Binding-site contacts:
Ligand atom N contacts residue SER871 of chain 27.X at 3.6 Å.
Ligand atom OG contacts residue ARG46 of chain 27.V at 3.2 Å.
Ligand atom N contacts residue ARG666 of chain 27.X at 3.4 Å.
Ligand atom O contacts residue ASN43 of chain 27.V at 3.6 Å.
Ligand atom CG contacts residue GLY667 of chain 27.X at 3.7 Å.
Ligand atom N contacts residue ARG666 of chain 27.X at 3.4 Å (salt-bridge).
Ligand atom N contacts residue ALA874 of chain 27.X at 3.8 Å.
Ligand atom CG2 contacts residue TYR636 of chain 27.X at 3.8 Å (hydrophobic).
Ligand atom OD1 contacts residue GLY667 of chain 27.X at 3.3 Å (h-bond).
Ligand atom CA contacts residue ARG666 of chain 27.X at 3.6 Å.
Ligand atom OG contacts residue PHE45 of chain 27.V at 3.3 Å (h-bond).
Ligand atom CG contacts residue GLU911 of chain 27.X at 3.5 Å.
Ligand atom ND2 contacts residue THR49 of chain 27.V at 3.9 Å.
Ligand atom CB contacts residue ALA874 of chain 27.X at 3.9 Å (hydrophobic).
Ligand atom CD1 contacts residue ARG33 of chain 27.V at 3.8 Å.
Ligand atom CG contacts residue ASN634 of chain 27.X at 3.9 Å.
Ligand atom OD2 contacts residue PRO864 of chain 27.X at 3.6 Å.
Ligand atom N contacts residue GLY42 of chain 27.V at 3.5 Å (h-bond).
Ligand atom O contacts residue ALA874 of chain 27.X at 3.7 Å.
Ligand atom O contacts residue GLY42 of chain 27.V at 3.5 Å.
Ligand atom CD1 contacts residue SER21 of chain 27.V at 3.4 Å.
Ligand atom OD2 contacts residue GLU911 of chain 27.X at 3.4 Å (salt-bridge).
Ligand atom C contacts residue ASN634 of chain 27.X at 3.8 Å.
Ligand atom CE1 contacts residue ARG46 of chain 27.V at 3.7 Å.
Ligand atom CB contacts residue GLY42 of chain 27.V at 3.7 Å.
Ligand atom CB contacts residue GLU911 of chain 27.X at 3.6 Å.
Ligand atom N contacts residue ARG46 of chain 27.V at 3.9 Å.
Ligand atom OD2 contacts residue GLY667 of chain 27.X at 3.7 Å.
Ligand atom CD2 contacts residue ALA20 of chain 27.V at 3.8 Å (hydrophobic).
Ligand atom O contacts residue ASN634 of chain 27.X at 3.0 Å (h-bond).
Ligand atom CD1 contacts residue ARG46 of chain 27.V at 3.9 Å.
Ligand atom CB contacts residue ASN47 of chain 27.V at 3.7 Å.
Ligand atom N contacts residue GLY873 of chain 27.X at 3.8 Å.
Ligand atom CB contacts residue PHE913 of chain 27.X at 3.9 Å (hydrophobic).
Ligand atom CB contacts residue ARG666 of chain 27.X at 3.9 Å.
Ligand atom C contacts residue ARG666 of chain 27.X at 3.7 Å.
Ligand atom OD1 contacts residue ASN634 of chain 27.X at 3.2 Å (h-bond).
Ligand atom O contacts residue ARG46 of chain 27.V at 3.9 Å.
Ligand atom CD1 contacts residue ARG666 of chain 27.X at 3.9 Å.
Ligand atom OD1 contacts residue ARG666 of chain 27.X at 3.7 Å.

Sequence of chain 27.V:
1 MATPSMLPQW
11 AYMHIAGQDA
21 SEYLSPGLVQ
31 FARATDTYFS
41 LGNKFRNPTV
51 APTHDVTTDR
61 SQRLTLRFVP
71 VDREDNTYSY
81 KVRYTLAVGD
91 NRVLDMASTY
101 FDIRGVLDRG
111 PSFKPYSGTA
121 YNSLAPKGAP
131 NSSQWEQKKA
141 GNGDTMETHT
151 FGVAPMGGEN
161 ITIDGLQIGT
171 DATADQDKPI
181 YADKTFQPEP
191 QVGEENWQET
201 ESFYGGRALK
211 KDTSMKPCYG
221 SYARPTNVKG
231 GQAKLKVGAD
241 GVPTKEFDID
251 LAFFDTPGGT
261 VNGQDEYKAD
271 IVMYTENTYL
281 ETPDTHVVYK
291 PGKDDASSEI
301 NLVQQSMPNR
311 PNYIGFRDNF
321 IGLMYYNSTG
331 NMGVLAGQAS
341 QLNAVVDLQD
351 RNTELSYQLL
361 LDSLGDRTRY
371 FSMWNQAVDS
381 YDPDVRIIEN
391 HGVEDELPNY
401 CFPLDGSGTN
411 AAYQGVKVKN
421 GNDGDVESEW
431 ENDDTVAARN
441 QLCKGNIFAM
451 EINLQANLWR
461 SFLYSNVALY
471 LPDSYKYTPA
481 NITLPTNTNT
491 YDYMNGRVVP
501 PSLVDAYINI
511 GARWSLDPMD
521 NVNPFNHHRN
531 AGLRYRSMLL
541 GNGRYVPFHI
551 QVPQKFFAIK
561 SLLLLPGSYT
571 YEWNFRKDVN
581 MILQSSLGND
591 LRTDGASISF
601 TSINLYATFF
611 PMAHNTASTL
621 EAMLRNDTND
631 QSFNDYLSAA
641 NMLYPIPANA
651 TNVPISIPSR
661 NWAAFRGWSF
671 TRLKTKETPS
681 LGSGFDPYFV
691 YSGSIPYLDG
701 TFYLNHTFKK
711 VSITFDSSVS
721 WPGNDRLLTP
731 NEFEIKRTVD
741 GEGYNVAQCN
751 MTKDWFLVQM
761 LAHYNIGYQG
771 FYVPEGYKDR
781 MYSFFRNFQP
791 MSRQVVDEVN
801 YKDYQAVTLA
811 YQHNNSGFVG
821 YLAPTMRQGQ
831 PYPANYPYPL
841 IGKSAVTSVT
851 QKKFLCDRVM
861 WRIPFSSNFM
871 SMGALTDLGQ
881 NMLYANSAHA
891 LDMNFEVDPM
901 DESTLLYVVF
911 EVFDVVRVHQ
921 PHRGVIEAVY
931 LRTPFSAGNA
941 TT

The small molecule below binds the protein below.
Small molecule (SMILES): CC[C@H](C)[C@H](NC(=O)[C@@H](N)CC(=O)O)C(=O)N[C@@H](CC(N)=O)C(=O)N[C@@H](Cc1ccccc1)C(=O)N[C@@H](CO)C(=O)N[C@@H](CO)C(=O)N[C@H](C=O)CC(C)C

Sequence of chain 27.X:
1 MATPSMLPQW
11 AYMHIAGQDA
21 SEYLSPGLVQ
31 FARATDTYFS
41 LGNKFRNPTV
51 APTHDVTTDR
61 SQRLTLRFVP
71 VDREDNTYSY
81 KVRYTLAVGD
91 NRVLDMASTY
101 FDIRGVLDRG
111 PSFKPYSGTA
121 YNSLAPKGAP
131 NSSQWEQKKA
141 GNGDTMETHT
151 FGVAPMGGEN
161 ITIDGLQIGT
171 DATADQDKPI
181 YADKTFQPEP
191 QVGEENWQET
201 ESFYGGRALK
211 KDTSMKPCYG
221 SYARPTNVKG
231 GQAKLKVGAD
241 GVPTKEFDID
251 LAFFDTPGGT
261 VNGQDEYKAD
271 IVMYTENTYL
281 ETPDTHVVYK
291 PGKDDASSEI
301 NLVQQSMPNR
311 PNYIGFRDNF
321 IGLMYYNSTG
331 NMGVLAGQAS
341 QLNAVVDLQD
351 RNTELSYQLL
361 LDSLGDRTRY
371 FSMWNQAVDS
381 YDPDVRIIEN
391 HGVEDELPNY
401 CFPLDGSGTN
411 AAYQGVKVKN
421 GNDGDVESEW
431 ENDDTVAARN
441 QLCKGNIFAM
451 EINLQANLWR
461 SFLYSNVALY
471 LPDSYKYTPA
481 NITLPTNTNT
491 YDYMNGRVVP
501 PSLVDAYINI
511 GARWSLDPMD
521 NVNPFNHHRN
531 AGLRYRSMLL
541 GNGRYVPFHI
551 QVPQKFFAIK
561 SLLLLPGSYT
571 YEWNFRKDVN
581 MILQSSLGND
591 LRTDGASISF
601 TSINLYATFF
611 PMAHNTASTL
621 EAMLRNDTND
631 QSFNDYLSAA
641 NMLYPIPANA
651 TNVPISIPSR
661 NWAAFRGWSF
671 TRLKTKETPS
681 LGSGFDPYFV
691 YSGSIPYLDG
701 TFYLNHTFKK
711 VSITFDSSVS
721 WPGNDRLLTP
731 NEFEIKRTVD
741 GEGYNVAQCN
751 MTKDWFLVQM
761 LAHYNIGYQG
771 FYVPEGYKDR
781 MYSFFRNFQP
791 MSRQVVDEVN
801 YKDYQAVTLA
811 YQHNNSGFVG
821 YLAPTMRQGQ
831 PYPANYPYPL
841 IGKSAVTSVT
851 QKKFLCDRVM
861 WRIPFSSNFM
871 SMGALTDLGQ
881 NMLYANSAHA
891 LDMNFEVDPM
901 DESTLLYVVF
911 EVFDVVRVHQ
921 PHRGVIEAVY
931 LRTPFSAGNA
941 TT